Binding-site contacts:
Ligand atom O4P contacts residue THR348 of chain 1.D at 3.6 Å.
Ligand atom O3P contacts residue ARG405 of chain 1.D at 3.0 Å (salt-bridge).
Ligand atom O6P contacts residue SER353 of chain 1.D at 2.5 Å (h-bond).
Ligand atom C4 contacts residue GLY434 of chain 1.D at 3.3 Å.
Ligand atom C5 contacts residue GLY434 of chain 1.D at 3.4 Å.
Ligand atom O4 contacts residue GLY434 of chain 1.D at 2.5 Å (h-bond).
Ligand atom O3 contacts residue TRP398 of chain 1.D at 3.8 Å.
Ligand atom C3 contacts residue GLY434 of chain 1.D at 3.5 Å.
Ligand atom O4 contacts residue TYR437 of chain 1.D at 2.9 Å (h-bond).
Ligand atom O5P contacts residue SER435 of chain 1.D at 3.3 Å (h-bond).
Ligand atom C6 contacts residue LEU347 of chain 1.D at 3.6 Å (hydrophobic).
Ligand atom O2P contacts residue ARG405 of chain 1.D at 2.6 Å (salt-bridge).
Ligand atom O4P contacts residue SER435 of chain 1.D at 2.9 Å (h-bond).
Ligand atom O1P contacts residue GLY434 of chain 1.D at 2.9 Å (h-bond).
Ligand atom O2 contacts residue LEU347 of chain 1.D at 3.4 Å.
Ligand atom O3 contacts residue GLY430 of chain 1.D at 3.2 Å.
Ligand atom P2 contacts residue THR349 of chain 1.D at 3.7 Å.
Ligand atom O6 contacts residue THR348 of chain 1.D at 3.5 Å.
Ligand atom O1P contacts residue PRO433 of chain 1.D at 3.6 Å.
Ligand atom C6 contacts residue SER353 of chain 1.D at 3.8 Å.
Ligand atom O6P contacts residue THR348 of chain 1.D at 2.6 Å (h-bond).
Ligand atom O4P contacts residue THR350 of chain 1.D at 2.7 Å (h-bond).
Ligand atom O3P contacts residue TRP398 of chain 1.D at 2.8 Å (h-bond).
Ligand atom O6P contacts residue ARG352 of chain 1.D at 3.7 Å.
Ligand atom P2 contacts residue SER353 of chain 1.D at 3.6 Å.
Ligand atom O1 contacts residue GLY434 of chain 1.D at 3.8 Å.
Ligand atom P2 contacts residue SER435 of chain 1.D at 3.5 Å.
Ligand atom C6 contacts residue THR438 of chain 1.D at 3.5 Å.
Ligand atom O4 contacts residue GLY436 of chain 1.D at 3.8 Å.
Ligand atom O4P contacts residue THR349 of chain 1.D at 3.2 Å (h-bond).
Ligand atom O6 contacts residue THR349 of chain 1.D at 3.0 Å (h-bond).
Ligand atom O4 contacts residue THR438 of chain 1.D at 3.5 Å (h-bond).
Ligand atom O3 contacts residue ARG432 of chain 1.D at 2.7 Å (salt-bridge).
Ligand atom C3 contacts residue ARG432 of chain 1.D at 3.3 Å.
Ligand atom O5 contacts residue LEU347 of chain 1.D at 3.7 Å.
Ligand atom O5P contacts residue SER353 of chain 1.D at 3.6 Å.
Ligand atom P1 contacts residue ARG405 of chain 1.D at 3.7 Å.
Ligand atom O5P contacts residue GLY436 of chain 1.D at 2.9 Å (h-bond).
Ligand atom O2 contacts residue GLY430 of chain 1.D at 3.7 Å.
Ligand atom P2 contacts residue THR348 of chain 1.D at 3.5 Å.

Sequence of chain 1.D:
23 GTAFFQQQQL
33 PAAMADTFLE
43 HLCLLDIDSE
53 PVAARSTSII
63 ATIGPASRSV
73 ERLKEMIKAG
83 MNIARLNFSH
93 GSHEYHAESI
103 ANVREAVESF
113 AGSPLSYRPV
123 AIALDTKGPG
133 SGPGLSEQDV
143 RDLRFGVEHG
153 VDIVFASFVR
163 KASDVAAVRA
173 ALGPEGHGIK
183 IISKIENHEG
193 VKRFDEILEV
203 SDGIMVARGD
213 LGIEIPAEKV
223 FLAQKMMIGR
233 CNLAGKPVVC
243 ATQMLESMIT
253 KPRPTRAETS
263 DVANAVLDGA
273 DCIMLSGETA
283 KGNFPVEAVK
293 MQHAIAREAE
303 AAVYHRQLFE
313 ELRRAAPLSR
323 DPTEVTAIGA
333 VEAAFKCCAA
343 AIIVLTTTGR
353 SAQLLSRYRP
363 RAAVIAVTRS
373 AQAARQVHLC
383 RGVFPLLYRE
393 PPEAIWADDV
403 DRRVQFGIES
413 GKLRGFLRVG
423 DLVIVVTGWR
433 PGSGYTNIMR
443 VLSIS

The protein below binds the small molecule below.
Small molecule (SMILES): O=P(O)(O)OC[C@H]1O[C@](O)(COP(=O)(O)O)[C@@H](O)[C@@H]1O